Binding-site contacts:
Ligand atom C1 contacts residue ASN120 of chain 21.E at 1.4 Å.
Ligand atom O3 contacts residue TRP138 of chain 21.E at 3.5 Å.
Ligand atom C4 contacts residue ASN120 of chain 21.E at 4.2 Å.
Ligand atom C2 contacts residue TRP138 of chain 21.E at 3.8 Å (hydrophobic).
Ligand atom C5 contacts residue ASN120 of chain 21.E at 3.6 Å.
Ligand atom C3 contacts residue ASN120 of chain 21.E at 3.9 Å.
Ligand atom C8 contacts residue TRP138 of chain 21.E at 4.0 Å (hydrophobic).
Ligand atom C5 contacts residue TRP138 of chain 21.E at 3.5 Å (hydrophobic).
Ligand atom O5 contacts residue TRP138 of chain 21.E at 4.3 Å.
Ligand atom O4 contacts residue TRP138 of chain 21.E at 3.1 Å.
Ligand atom O7 contacts residue ASN120 of chain 21.E at 4.4 Å.
Ligand atom C8 contacts residue GLY119 of chain 21.E at 3.9 Å.
Ligand atom C6 contacts residue ASN120 of chain 21.E at 3.0 Å.
Ligand atom O5 contacts residue ASN120 of chain 21.E at 4.0 Å.
Ligand atom N2 contacts residue ASN120 of chain 21.E at 3.0 Å (h-bond).
Ligand atom C5 contacts residue ASN120 of chain 21.E at 3.9 Å.
Ligand atom C3 contacts residue TRP138 of chain 21.E at 2.9 Å (hydrophobic).
Ligand atom C4 contacts residue TRP138 of chain 21.E at 3.3 Å (hydrophobic).
Ligand atom C7 contacts residue TRP138 of chain 21.E at 4.3 Å (hydrophobic).
Ligand atom O5 contacts residue ASN120 of chain 21.E at 2.4 Å (h-bond).
Ligand atom C1 contacts residue TRP138 of chain 21.E at 3.9 Å (hydrophobic).
Ligand atom C2 contacts residue ASN120 of chain 21.E at 2.6 Å.
Ligand atom C7 contacts residue ASN120 of chain 21.E at 3.8 Å.
Ligand atom C8 contacts residue ASN120 of chain 21.E at 4.1 Å.
Ligand atom O7 contacts residue TRP138 of chain 21.E at 3.8 Å.
Ligand atom N2 contacts residue TRP138 of chain 21.E at 3.7 Å.

This small molecule binds to this protein.
Small molecule (SMILES): CC(=O)N[C@H]1[C@H](O[C@H]2[C@H](O)[C@@H](NC(C)=O)CO[C@@H]2CO[C@@H]2O[C@@H](C)[C@@H](O)[C@@H](O)[C@@H]2O)O[C@H](CO)[C@@H](O[C@@H]2O[C@H](CO)[C@@H](O)[C@H](O[C@@H]3O[C@H](CO)[C@@H](O)[C@H](O)[C@@H]3O)[C@@H]2O)[C@@H]1O

Sequence of chain 21.E:
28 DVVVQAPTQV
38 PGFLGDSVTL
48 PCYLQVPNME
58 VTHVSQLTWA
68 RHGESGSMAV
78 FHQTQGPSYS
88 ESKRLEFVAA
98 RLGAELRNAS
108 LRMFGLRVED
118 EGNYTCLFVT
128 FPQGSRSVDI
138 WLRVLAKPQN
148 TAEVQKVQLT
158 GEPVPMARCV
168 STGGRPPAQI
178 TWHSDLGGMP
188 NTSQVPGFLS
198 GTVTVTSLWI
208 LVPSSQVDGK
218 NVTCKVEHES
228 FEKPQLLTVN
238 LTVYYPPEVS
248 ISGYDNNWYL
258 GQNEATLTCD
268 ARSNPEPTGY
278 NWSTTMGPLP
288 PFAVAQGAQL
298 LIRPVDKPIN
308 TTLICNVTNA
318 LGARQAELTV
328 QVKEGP